A protein and the small-molecule ligand that binds it are described below.
Small molecule (SMILES): CCCCCCCCCC(=O)N(CCO)C[C@@H](O)[C@@H](O)[C@@H](O)[C@@H](O)CO

Sequence of chain 1.E:
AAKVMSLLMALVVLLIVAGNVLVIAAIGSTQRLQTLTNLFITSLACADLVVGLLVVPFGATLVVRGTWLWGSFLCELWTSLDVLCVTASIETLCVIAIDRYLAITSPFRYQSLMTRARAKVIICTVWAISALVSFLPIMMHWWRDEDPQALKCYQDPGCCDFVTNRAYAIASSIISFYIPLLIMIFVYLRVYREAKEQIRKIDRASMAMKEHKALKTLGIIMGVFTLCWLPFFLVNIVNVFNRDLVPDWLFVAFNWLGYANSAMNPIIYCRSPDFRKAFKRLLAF

Binding-site contacts:
Ligand atom O49 contacts residue LEU223 of chain 1.E at 4.3 Å.
Ligand atom C60 contacts residue LEU226 of chain 1.E at 4.5 Å (hydrophobic).
Ligand atom C27 contacts residue GLY231 of chain 1.E at 4.2 Å.
Ligand atom C18 contacts residue MET230 of chain 1.E at 4.5 Å (hydrophobic).
Ligand atom C18 contacts residue THR234 of chain 1.E at 4.3 Å.
Ligand atom C21 contacts residue MET230 of chain 1.E at 4.4 Å (hydrophobic).
Ligand atom C27 contacts residue MET230 of chain 1.E at 4.4 Å (hydrophobic).
Ligand atom O34 contacts residue GLY227 of chain 1.E at 4.4 Å.
Ligand atom O47 contacts residue GLY227 of chain 1.E at 3.1 Å.
Ligand atom O63 contacts residue LEU226 of chain 1.E at 4.5 Å.
Ligand atom C37 contacts residue GLY227 of chain 1.E at 3.8 Å.